Binding-site contacts:
Ligand atom O8 contacts residue K1 of chain 1.C at 2.9 Å.
Ligand atom N2 contacts residue FIV1 of chain 1.F at 3.4 Å.
Ligand atom P1 contacts residue K1 of chain 1.C at 3.4 Å.
Ligand atom C18 contacts residue FIV1 of chain 1.F at 3.5 Å.
Ligand atom O2 contacts residue FIV1 of chain 1.F at 1.6 Å.
Ligand atom O4 contacts residue ILE171 of chain 1.A at 2.9 Å (h-bond).
Ligand atom C12 contacts residue FIV1 of chain 1.F at 3.2 Å.
Ligand atom O10 contacts residue LYS391 of chain 1.A at 2.7 Å (salt-bridge).
Ligand atom C2 contacts residue FIV1 of chain 1.F at 3.4 Å.
Ligand atom C4 contacts residue ILE171 of chain 1.A at 3.3 Å (hydrophobic).
Ligand atom O8 contacts residue ASN168 of chain 1.A at 2.9 Å (h-bond).
Ligand atom N2 contacts residue ILE171 of chain 1.A at 3.3 Å (h-bond).
Ligand atom C19 contacts residue ILE171 of chain 1.A at 3.3 Å (hydrophobic).
Ligand atom C1 contacts residue FIV1 of chain 1.F at 3.2 Å.
Ligand atom O6 contacts residue PRO226 of chain 1.A at 3.2 Å (h-bond).
Ligand atom P1 contacts residue MN1 of chain 1.B at 3.4 Å.
Ligand atom O10 contacts residue PRO226 of chain 1.A at 3.5 Å.
Ligand atom O7 contacts residue K1 of chain 1.C at 3.0 Å.
Ligand atom O9 contacts residue HIS191 of chain 1.A at 2.8 Å (h-bond).
Ligand atom O5 contacts residue GLN190 of chain 1.A at 2.9 Å (h-bond).
Ligand atom N2 contacts residue GLN190 of chain 1.A at 3.3 Å (h-bond).
Ligand atom O1 contacts residue FIV1 of chain 1.F at 3.5 Å.
Ligand atom C15 contacts residue THR153 of chain 1.A at 3.4 Å.
Ligand atom C4 contacts residue FIV1 of chain 1.F at 3.4 Å.
Ligand atom O8 contacts residue HIS191 of chain 1.A at 3.1 Å (h-bond).
Ligand atom O8 contacts residue GLU233 of chain 1.A at 3.1 Å (salt-bridge).
Ligand atom N4 contacts residue ILE171 of chain 1.A at 3.5 Å (h-bond).
Ligand atom C17 contacts residue THR153 of chain 1.A at 3.5 Å.
Ligand atom O8 contacts residue MN1 of chain 1.B at 2.2 Å.
Ligand atom C3 contacts residue FIV1 of chain 1.F at 3.4 Å.
Ligand atom O7 contacts residue SER170 of chain 1.A at 3.2 Å.
Ligand atom C11 contacts residue FIV1 of chain 1.F at 3.0 Å.
Ligand atom N3 contacts residue FIV1 of chain 1.F at 3.4 Å.
Ligand atom C2 contacts residue ALA172 of chain 1.A at 3.5 Å (hydrophobic).
Ligand atom O6 contacts residue MET225 of chain 1.A at 3.1 Å.
Ligand atom C2 contacts residue ARG173 of chain 1.A at 3.4 Å.
Ligand atom N1 contacts residue FIV1 of chain 1.F at 3.3 Å.
Ligand atom O1 contacts residue GLN190 of chain 1.A at 3.0 Å (h-bond).
Ligand atom O3 contacts residue ARG173 of chain 1.A at 2.8 Å (salt-bridge).
Ligand atom C1 contacts residue GLN190 of chain 1.A at 3.5 Å.

The small molecule below binds the protein below.
Small molecule (SMILES): Cc1cc2c3c(c1C)C(C)(C)C[C@@H](O)N3c1c(nc(O)[nH]c1=O)N2C[C@H](O)[C@H](O)[C@H](O)COP(=O)(O)O

Sequence of chain 1.A:
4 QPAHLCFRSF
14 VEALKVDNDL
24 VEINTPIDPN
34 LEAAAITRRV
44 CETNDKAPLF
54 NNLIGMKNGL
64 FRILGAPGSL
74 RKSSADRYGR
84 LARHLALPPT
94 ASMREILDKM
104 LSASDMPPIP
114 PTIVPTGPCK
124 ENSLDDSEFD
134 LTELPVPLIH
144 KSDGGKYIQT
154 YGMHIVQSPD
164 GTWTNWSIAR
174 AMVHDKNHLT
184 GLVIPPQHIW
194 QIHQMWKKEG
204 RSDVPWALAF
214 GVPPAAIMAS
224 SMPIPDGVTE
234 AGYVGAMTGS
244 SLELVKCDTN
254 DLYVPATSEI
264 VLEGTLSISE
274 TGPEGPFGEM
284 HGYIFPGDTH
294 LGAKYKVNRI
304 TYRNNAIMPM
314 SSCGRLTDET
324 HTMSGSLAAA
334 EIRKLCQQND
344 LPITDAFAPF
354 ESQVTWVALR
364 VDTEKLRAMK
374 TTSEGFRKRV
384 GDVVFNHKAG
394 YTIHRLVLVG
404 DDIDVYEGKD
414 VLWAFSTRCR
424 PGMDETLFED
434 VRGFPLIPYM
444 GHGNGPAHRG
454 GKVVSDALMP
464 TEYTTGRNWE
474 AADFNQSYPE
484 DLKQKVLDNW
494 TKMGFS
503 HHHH